This small molecule binds to this protein.
Small molecule (SMILES): CC(=O)N[C@H]1[C@H](O[C@H]2[C@H](O)[C@@H](NC(C)=O)CO[C@@H]2CO)O[C@H](CO)[C@@H](O)[C@@H]1O

Sequence of chain 1.B:
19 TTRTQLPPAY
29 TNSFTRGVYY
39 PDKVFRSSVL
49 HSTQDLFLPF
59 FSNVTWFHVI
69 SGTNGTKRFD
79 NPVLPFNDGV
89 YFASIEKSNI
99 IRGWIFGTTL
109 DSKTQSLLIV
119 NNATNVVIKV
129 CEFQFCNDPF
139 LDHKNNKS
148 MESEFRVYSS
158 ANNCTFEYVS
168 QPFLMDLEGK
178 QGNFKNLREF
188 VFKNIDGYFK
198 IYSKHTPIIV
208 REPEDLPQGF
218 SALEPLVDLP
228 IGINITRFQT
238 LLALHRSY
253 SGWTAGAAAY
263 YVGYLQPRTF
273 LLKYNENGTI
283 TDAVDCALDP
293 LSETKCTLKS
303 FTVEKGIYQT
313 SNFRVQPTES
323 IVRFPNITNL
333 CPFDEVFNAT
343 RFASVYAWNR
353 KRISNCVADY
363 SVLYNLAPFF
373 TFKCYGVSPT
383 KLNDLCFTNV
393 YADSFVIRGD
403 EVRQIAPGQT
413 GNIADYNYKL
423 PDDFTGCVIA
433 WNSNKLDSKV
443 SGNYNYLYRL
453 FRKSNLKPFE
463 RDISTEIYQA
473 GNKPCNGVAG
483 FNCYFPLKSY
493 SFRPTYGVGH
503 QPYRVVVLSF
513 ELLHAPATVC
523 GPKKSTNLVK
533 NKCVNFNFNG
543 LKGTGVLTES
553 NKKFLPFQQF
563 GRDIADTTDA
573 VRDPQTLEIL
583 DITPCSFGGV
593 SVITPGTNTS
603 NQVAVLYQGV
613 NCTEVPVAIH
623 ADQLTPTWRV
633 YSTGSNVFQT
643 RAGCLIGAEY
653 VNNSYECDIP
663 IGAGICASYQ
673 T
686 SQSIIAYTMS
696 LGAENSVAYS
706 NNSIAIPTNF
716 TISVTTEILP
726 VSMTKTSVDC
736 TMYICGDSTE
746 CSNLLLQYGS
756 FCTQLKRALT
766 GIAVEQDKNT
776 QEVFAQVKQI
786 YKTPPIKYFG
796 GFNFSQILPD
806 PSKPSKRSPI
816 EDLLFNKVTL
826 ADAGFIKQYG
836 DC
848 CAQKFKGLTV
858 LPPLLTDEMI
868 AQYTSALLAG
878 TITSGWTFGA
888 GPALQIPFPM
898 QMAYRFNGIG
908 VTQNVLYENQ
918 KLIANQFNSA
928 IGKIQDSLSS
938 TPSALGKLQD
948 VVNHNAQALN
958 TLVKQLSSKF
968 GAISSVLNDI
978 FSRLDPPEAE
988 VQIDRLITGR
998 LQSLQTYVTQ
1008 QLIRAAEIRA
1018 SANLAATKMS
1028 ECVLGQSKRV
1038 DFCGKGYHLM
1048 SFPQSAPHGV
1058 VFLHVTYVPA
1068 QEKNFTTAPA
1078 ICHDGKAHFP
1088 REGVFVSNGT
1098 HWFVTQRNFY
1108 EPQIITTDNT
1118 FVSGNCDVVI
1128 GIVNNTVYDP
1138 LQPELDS

Binding-site contacts:
Ligand atom C7 contacts residue LEU919 of chain 1.B at 4.5 Å (hydrophobic).
Ligand atom C7 contacts residue ASN714 of chain 1.B at 3.0 Å.
Ligand atom C7 contacts residue THR713 of chain 1.B at 4.5 Å.
Ligand atom C5 contacts residue ASN714 of chain 1.B at 3.6 Å.
Ligand atom C8 contacts residue PHE1106 of chain 1.B at 4.5 Å (hydrophobic).
Ligand atom O7 contacts residue ASN714 of chain 1.B at 2.7 Å (h-bond).
Ligand atom O7 contacts residue THR713 of chain 1.B at 4.0 Å.
Ligand atom O5 contacts residue GLN1068 of chain 1.B at 3.2 Å (h-bond).
Ligand atom O6 contacts residue LEU919 of chain 1.B at 3.6 Å.
Ligand atom C1 contacts residue PHE715 of chain 1.B at 4.4 Å (hydrophobic).
Ligand atom O3 contacts residue LEU919 of chain 1.B at 3.5 Å.
Ligand atom O4 contacts residue LEU919 of chain 1.B at 4.1 Å.
Ligand atom C8 contacts residue ASN714 of chain 1.B at 4.3 Å.
Ligand atom C2 contacts residue ASN714 of chain 1.B at 2.5 Å.
Ligand atom C8 contacts residue THR713 of chain 1.B at 4.2 Å.
Ligand atom C2 contacts residue LEU919 of chain 1.B at 4.2 Å (hydrophobic).
Ligand atom C3 contacts residue LEU919 of chain 1.B at 3.7 Å (hydrophobic).
Ligand atom C8 contacts residue LEU919 of chain 1.B at 4.4 Å (hydrophobic).
Ligand atom N2 contacts residue LEU919 of chain 1.B at 3.5 Å.
Ligand atom O5 contacts residue ASN714 of chain 1.B at 2.4 Å (h-bond).
Ligand atom O5 contacts residue LEU919 of chain 1.B at 3.8 Å.
Ligand atom C1 contacts residue ASN714 of chain 1.B at 1.4 Å.
Ligand atom C1 contacts residue GLN1068 of chain 1.B at 3.8 Å.
Ligand atom N2 contacts residue ASN714 of chain 1.B at 2.9 Å (h-bond).
Ligand atom C4 contacts residue ASN714 of chain 1.B at 4.2 Å.
Ligand atom C8 contacts residue ASN916 of chain 1.B at 4.5 Å.
Ligand atom C8 contacts residue PHE715 of chain 1.B at 3.8 Å (hydrophobic).
Ligand atom C3 contacts residue ASN714 of chain 1.B at 3.8 Å.